Binding-site contacts:
Ligand atom O7 contacts residue ARG112 of chain 1.A at 4.1 Å.
Ligand atom O8 contacts residue ASN113 of chain 1.A at 4.2 Å.
Ligand atom C5 contacts residue EKN1 of chain 4.B at 4.0 Å.
Ligand atom O7 contacts residue TYR320 of chain 1.A at 4.3 Å.
Ligand atom C contacts residue EKN1 of chain 4.B at 4.2 Å.
Ligand atom C6 contacts residue TYR320 of chain 1.A at 3.9 Å (hydrophobic).
Ligand atom O contacts residue ARG294 of chain 4.A at 3.9 Å.
Ligand atom C6 contacts residue EKN1 of chain 4.B at 4.1 Å.
Ligand atom OXT contacts residue ARG294 of chain 4.A at 2.6 Å (salt-bridge).
Ligand atom C4 contacts residue ARG294 of chain 4.A at 4.2 Å.
Ligand atom C contacts residue ARG294 of chain 4.A at 3.5 Å.
Ligand atom C4 contacts residue TYR320 of chain 1.A at 4.3 Å (hydrophobic).
Ligand atom C5 contacts residue ARG294 of chain 4.A at 4.3 Å.
Ligand atom C5 contacts residue ARG112 of chain 1.A at 4.0 Å.
Ligand atom C contacts residue TYR26 of chain 4.A at 3.5 Å (hydrophobic).
Ligand atom C6 contacts residue ARG112 of chain 1.A at 3.9 Å.
Ligand atom O contacts residue ASP290 of chain 4.A at 3.6 Å.
Ligand atom O8 contacts residue ARG112 of chain 1.A at 3.5 Å (salt-bridge).
Ligand atom O8 contacts residue TYR320 of chain 1.A at 3.4 Å (h-bond).
Ligand atom O8 contacts residue EKN1 of chain 4.B at 3.2 Å.
Ligand atom OXT contacts residue ALA322 of chain 1.A at 3.9 Å.
Ligand atom C contacts residue ASP290 of chain 4.A at 4.0 Å.
Ligand atom O contacts residue TYR26 of chain 4.A at 2.6 Å (h-bond).
Ligand atom C4 contacts residue EKN1 of chain 4.B at 3.4 Å.
Ligand atom OXT contacts residue ASP290 of chain 4.A at 4.0 Å.
Ligand atom OXT contacts residue TYR26 of chain 4.A at 3.5 Å (h-bond).

Sequence of chain 1.A:
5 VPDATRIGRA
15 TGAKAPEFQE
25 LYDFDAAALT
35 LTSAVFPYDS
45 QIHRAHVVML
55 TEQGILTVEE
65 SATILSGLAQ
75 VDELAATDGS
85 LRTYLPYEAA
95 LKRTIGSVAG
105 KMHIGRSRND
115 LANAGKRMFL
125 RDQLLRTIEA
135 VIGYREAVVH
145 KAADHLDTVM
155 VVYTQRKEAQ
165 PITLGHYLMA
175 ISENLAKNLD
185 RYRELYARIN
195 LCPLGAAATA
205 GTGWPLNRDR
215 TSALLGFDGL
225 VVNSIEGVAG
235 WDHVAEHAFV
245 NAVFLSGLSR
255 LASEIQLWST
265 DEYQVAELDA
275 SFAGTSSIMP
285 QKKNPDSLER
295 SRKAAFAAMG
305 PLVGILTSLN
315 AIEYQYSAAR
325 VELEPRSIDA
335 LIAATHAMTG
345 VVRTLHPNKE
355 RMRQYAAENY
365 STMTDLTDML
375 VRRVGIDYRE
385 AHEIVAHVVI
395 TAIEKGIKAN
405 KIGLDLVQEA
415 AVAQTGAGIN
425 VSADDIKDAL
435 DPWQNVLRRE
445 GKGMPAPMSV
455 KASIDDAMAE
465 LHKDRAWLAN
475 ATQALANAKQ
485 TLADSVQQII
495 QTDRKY

Sequence of chain 4.A:
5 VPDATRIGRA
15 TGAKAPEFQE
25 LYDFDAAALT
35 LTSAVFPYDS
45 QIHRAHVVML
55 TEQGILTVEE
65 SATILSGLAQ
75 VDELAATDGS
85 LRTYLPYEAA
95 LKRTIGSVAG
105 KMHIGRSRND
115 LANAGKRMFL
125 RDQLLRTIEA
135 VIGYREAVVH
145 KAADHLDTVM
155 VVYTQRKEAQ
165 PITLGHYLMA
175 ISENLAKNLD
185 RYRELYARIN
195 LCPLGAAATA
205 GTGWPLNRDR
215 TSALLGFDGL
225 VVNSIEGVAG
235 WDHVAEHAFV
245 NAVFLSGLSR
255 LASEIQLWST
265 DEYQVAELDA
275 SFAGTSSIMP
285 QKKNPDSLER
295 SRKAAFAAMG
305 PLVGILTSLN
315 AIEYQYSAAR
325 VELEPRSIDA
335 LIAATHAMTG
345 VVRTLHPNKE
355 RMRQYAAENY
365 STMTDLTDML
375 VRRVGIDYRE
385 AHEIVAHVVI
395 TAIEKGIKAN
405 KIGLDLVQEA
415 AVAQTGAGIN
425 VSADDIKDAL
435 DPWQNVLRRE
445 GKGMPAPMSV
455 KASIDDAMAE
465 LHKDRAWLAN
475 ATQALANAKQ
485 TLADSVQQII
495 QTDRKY

The protein below binds the small molecule below.
Small molecule (SMILES): O=C(O)/C=C/C(=O)O